The protein below binds the small molecule below.
Small molecule (SMILES): OC[C@H]1O[C@H](O[C@H]2O[C@H](CO)[C@@H](O)[C@H](O)[C@H]2O)[C@H](O)[C@@H](O)[C@@H]1O

Sequence of chain 2.C:
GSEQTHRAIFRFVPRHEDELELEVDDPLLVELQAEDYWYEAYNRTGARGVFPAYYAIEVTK

Binding-site contacts:
Ligand atom O6 contacts residue TYR42 of chain 2.C at 3.4 Å (h-bond).
Ligand atom O4 contacts residue MSE44 of chain 2.C at 4.0 Å.
Ligand atom C1 contacts residue TYR42 of chain 2.C at 3.3 Å (hydrophobic).
Ligand atom O3 contacts residue LEU29 of chain 2.C at 4.1 Å.
Ligand atom C2 contacts residue TYR42 of chain 2.C at 3.9 Å (hydrophobic).
Ligand atom C4 contacts residue SER2 of chain 2.C at 3.5 Å.
Ligand atom C3 contacts residue SER2 of chain 2.C at 3.9 Å.
Ligand atom C6 contacts residue TYR42 of chain 2.C at 4.5 Å (hydrophobic).
Ligand atom O3 contacts residue GLY1 of chain 2.C at 3.9 Å.
Ligand atom O5 contacts residue TYR42 of chain 2.C at 3.2 Å (h-bond).
Ligand atom C6 contacts residue MSE44 of chain 2.C at 3.7 Å.
Ligand atom O4 contacts residue SER2 of chain 2.C at 2.6 Å (h-bond).
Ligand atom C4 contacts residue MSE44 of chain 2.C at 4.2 Å.
Ligand atom O1 contacts residue TYR42 of chain 2.C at 4.2 Å.
Ligand atom O3 contacts residue SER2 of chain 2.C at 3.0 Å.